Binding-site contacts:
Ligand atom O5 contacts residue ASN157 of chain 2.A at 2.4 Å (h-bond).
Ligand atom C1 contacts residue ASN157 of chain 2.A at 1.4 Å.
Ligand atom C8 contacts residue SER155 of chain 2.A at 3.6 Å.
Ligand atom C4 contacts residue ASN157 of chain 2.A at 4.1 Å.
Ligand atom C8 contacts residue LYS168 of chain 2.A at 4.4 Å.
Ligand atom C3 contacts residue ASN157 of chain 2.A at 3.6 Å.
Ligand atom C8 contacts residue ASN157 of chain 2.A at 4.4 Å.
Ligand atom C7 contacts residue GLN135 of chain 2.A at 4.2 Å.
Ligand atom O7 contacts residue GLN135 of chain 2.A at 4.0 Å.
Ligand atom N2 contacts residue ASN157 of chain 2.A at 2.8 Å (h-bond).
Ligand atom C2 contacts residue ASN157 of chain 2.A at 2.3 Å.
Ligand atom C5 contacts residue ASN157 of chain 2.A at 3.6 Å.
Ligand atom O7 contacts residue ASN157 of chain 2.A at 3.7 Å.
Ligand atom C8 contacts residue GLN135 of chain 2.A at 3.7 Å.
Ligand atom C7 contacts residue PHE156 of chain 2.A at 4.4 Å (hydrophobic).
Ligand atom C8 contacts residue PHE156 of chain 2.A at 3.7 Å (hydrophobic).
Ligand atom C7 contacts residue ASN157 of chain 2.A at 3.5 Å.

The small molecule below binds the protein below.
Small molecule (SMILES): CC(=O)N[C@@H]1[C@@H](O)[C@H](O)[C@@H](CO)O[C@H]1O

Sequence of chain 2.A:
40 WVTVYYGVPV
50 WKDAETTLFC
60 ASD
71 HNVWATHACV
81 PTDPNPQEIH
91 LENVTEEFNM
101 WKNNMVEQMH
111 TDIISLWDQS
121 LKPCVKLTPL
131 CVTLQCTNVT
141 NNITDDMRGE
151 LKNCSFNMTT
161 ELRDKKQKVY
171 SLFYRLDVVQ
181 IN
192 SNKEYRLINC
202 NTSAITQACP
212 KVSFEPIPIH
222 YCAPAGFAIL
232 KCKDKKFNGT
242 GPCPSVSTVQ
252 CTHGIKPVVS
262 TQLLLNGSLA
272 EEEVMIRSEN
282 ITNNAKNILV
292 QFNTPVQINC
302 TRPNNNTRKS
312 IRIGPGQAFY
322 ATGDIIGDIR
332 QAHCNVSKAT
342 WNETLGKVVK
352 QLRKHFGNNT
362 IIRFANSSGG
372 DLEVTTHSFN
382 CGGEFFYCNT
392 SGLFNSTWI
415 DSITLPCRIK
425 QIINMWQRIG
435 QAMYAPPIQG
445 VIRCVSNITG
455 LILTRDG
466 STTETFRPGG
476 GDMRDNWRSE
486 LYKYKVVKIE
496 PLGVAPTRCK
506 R